A small-molecule ligand and the protein it binds are described below.
Small molecule (SMILES): COc1ccc(C2NN(C3CCCCCC3)C(=O)C2(C)C)cc1OCc1ccc(-c2nnn[nH]2)cc1

Binding-site contacts:
Ligand atom C10 contacts residue MET283 of chain 1.B at 4.0 Å (hydrophobic).
Ligand atom C24 contacts residue MET283 of chain 1.B at 3.2 Å (hydrophobic).
Ligand atom C3 contacts residue TYR85 of chain 1.B at 3.8 Å (hydrophobic).
Ligand atom N3 contacts residue GLY297 of chain 1.B at 3.6 Å.
Ligand atom C22 contacts residue PHE298 of chain 1.B at 3.6 Å (hydrophobic).
Ligand atom N3 contacts residue PHE298 of chain 1.B at 3.4 Å (h-bond).
Ligand atom C5 contacts residue PHE298 of chain 1.B at 3.7 Å (hydrophobic).
Ligand atom C3 contacts residue PHE298 of chain 1.B at 3.7 Å (hydrophobic).
Ligand atom C23 contacts residue MET283 of chain 1.B at 3.4 Å (hydrophobic).
Ligand atom C1 contacts residue ASN247 of chain 1.B at 3.3 Å.
Ligand atom C1 contacts residue THR259 of chain 1.B at 4.0 Å.
Ligand atom N6 contacts residue MET283 of chain 1.B at 3.3 Å.
Ligand atom C16 contacts residue HIS86 of chain 1.B at 3.4 Å.
Ligand atom C23 contacts residue SER294 of chain 1.B at 2.9 Å.
Ligand atom C24 contacts residue PHE298 of chain 1.B at 3.7 Å (hydrophobic).
Ligand atom C12 contacts residue MET199 of chain 1.B at 4.0 Å (hydrophobic).
Ligand atom C2 contacts residue PHE298 of chain 1.B at 3.5 Å (hydrophobic).
Ligand atom C26 contacts residue PHE298 of chain 1.B at 3.6 Å (hydrophobic).
Ligand atom C9 contacts residue EDO1 of chain 1.S at 4.0 Å.
Ligand atom C21 contacts residue PHE298 of chain 1.B at 4.0 Å (hydrophobic).
Ligand atom C19 contacts residue PHE298 of chain 1.B at 3.4 Å (hydrophobic).
Ligand atom C27 contacts residue MET283 of chain 1.B at 3.5 Å (hydrophobic).
Ligand atom C20 contacts residue GLN295 of chain 1.B at 3.2 Å.
Ligand atom C22 contacts residue MET283 of chain 1.B at 3.2 Å (hydrophobic).
Ligand atom C21 contacts residue MET283 of chain 1.B at 3.3 Å (hydrophobic).
Ligand atom C26 contacts residue MET283 of chain 1.B at 3.4 Å (hydrophobic).
Ligand atom O3 contacts residue PHE298 of chain 1.B at 3.6 Å.
Ligand atom C14 contacts residue MET199 of chain 1.B at 3.9 Å (hydrophobic).
Ligand atom C27 contacts residue PHE298 of chain 1.B at 3.8 Å (hydrophobic).
Ligand atom C25 contacts residue MET283 of chain 1.B at 3.6 Å (hydrophobic).
Ligand atom O2 contacts residue MET199 of chain 1.B at 3.4 Å.
Ligand atom C23 contacts residue PHE298 of chain 1.B at 3.4 Å (hydrophobic).
Ligand atom O1 contacts residue PHE298 of chain 1.B at 4.0 Å.
Ligand atom C13 contacts residue MET199 of chain 1.B at 4.0 Å (hydrophobic).
Ligand atom C4 contacts residue PHE298 of chain 1.B at 4.0 Å (hydrophobic).
Ligand atom C18 contacts residue PHE298 of chain 1.B at 3.7 Å (hydrophobic).
Ligand atom C22 contacts residue SER294 of chain 1.B at 3.3 Å.
Ligand atom O1 contacts residue GLN295 of chain 1.B at 3.5 Å (h-bond).
Ligand atom C17 contacts residue LEU245 of chain 1.B at 3.7 Å (hydrophobic).
Ligand atom O3 contacts residue GLN295 of chain 1.B at 2.8 Å (h-bond).

Sequence of chain 1.B:
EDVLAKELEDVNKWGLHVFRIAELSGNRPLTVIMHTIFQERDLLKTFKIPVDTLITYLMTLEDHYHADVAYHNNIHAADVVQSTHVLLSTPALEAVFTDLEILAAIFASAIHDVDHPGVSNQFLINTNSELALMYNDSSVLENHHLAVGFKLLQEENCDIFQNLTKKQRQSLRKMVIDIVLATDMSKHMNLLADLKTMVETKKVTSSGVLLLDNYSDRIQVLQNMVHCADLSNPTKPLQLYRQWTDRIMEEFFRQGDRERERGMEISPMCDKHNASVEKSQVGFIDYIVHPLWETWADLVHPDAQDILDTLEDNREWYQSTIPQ